Binding-site contacts:
Ligand atom C6 contacts residue PHE114 of chain 1.G at 3.2 Å (hydrophobic).
Ligand atom C6 contacts residue ILE115 of chain 1.G at 4.0 Å (hydrophobic).
Ligand atom O6 contacts residue PHE114 of chain 1.G at 3.3 Å.
Ligand atom C2 contacts residue ASN75 of chain 1.G at 2.5 Å.
Ligand atom C4 contacts residue ASN75 of chain 1.G at 4.2 Å.
Ligand atom C1 contacts residue ASN75 of chain 1.G at 1.4 Å.
Ligand atom C7 contacts residue ASN75 of chain 1.G at 3.6 Å.
Ligand atom O6 contacts residue ILE115 of chain 1.G at 4.4 Å.
Ligand atom C8 contacts residue THR116 of chain 1.G at 3.8 Å.
Ligand atom O5 contacts residue ASN75 of chain 1.G at 2.4 Å (h-bond).
Ligand atom O7 contacts residue ASN75 of chain 1.G at 3.9 Å.
Ligand atom N2 contacts residue ASN75 of chain 1.G at 2.9 Å (h-bond).
Ligand atom O6 contacts residue ARG144 of chain 1.G at 4.2 Å.
Ligand atom C5 contacts residue ASN75 of chain 1.G at 3.7 Å.
Ligand atom C4 contacts residue PHE114 of chain 1.G at 4.4 Å (hydrophobic).
Ligand atom C3 contacts residue ASN75 of chain 1.G at 3.8 Å.
Ligand atom C5 contacts residue PHE114 of chain 1.G at 4.1 Å (hydrophobic).
Ligand atom O5 contacts residue PHE114 of chain 1.G at 4.2 Å.

A protein and the small-molecule ligand that binds it are described below.
Small molecule (SMILES): CC(=O)N[C@H]1[C@H](O[C@H]2[C@H](O)[C@@H](NC(C)=O)CO[C@@H]2CO)O[C@H](CO)[C@@H](O)[C@@H]1O

Sequence of chain 1.G:
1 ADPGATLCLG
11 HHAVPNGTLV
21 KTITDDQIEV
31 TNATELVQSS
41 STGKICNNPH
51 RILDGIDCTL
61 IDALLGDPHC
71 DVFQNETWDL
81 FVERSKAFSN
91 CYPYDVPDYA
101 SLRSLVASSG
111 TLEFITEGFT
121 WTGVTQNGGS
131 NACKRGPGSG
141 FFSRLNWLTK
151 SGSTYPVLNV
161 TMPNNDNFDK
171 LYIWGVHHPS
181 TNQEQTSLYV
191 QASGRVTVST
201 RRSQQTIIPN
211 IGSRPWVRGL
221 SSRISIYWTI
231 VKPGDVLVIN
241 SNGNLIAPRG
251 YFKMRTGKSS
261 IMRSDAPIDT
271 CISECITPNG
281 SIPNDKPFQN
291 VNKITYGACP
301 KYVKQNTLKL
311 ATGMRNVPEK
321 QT